Sequence of chain 1.A:
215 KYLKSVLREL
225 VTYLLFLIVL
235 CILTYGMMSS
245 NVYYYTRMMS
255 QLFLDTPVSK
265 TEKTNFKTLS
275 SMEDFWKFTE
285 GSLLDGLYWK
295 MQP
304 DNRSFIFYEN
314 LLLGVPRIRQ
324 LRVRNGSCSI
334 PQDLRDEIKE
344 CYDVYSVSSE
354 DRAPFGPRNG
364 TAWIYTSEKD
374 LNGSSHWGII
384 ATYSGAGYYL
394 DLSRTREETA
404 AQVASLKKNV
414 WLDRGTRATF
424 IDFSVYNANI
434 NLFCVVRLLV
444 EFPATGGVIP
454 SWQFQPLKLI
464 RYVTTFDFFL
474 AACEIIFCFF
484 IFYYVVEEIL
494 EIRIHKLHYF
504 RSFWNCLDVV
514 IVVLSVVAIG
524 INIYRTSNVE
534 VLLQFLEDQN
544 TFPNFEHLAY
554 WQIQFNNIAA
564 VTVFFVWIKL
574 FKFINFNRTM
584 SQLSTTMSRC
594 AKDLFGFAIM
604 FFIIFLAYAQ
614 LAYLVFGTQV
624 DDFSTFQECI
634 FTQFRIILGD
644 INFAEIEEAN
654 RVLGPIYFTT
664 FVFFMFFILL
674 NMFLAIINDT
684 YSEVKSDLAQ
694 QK

A small-molecule ligand and the protein it binds are described below.
Small molecule (SMILES): N[C@@H](CC1CCCCC1)[C@@H](O)CC(=O)O

Binding-site contacts:
Ligand atom CH contacts residue PLM1 of chain 1.O at 4.4 Å.
Ligand atom CD1 contacts residue CHS1 of chain 1.MA at 4.1 Å.
Ligand atom CG contacts residue PLM1 of chain 1.O at 4.3 Å.
Ligand atom CE1 contacts residue PLM1 of chain 1.O at 4.3 Å.
Ligand atom CD2 contacts residue CHS1 of chain 1.MA at 3.6 Å.
Ligand atom CA contacts residue PLM1 of chain 1.O at 3.8 Å.
Ligand atom CZ contacts residue PLM1 of chain 1.O at 4.2 Å.
Ligand atom CA contacts residue CHS1 of chain 1.MA at 4.3 Å.
Ligand atom N contacts residue PHE629 of chain 1.A at 4.5 Å.
Ligand atom CE2 contacts residue CHS1 of chain 1.MA at 4.1 Å.
Ligand atom CH contacts residue CHS1 of chain 1.MA at 4.3 Å.
Ligand atom N contacts residue PLM1 of chain 1.O at 2.4 Å (h-bond).
Ligand atom CE1 contacts residue TRP570 of chain 1.D at 3.9 Å (hydrophobic).
Ligand atom CG contacts residue CHS1 of chain 1.MA at 4.4 Å.
Ligand atom OXT contacts residue TYR239 of chain 1.D at 4.0 Å.
Ligand atom CE1 contacts residue CHS1 of chain 1.MA at 4.2 Å.
Ligand atom CD2 contacts residue PLM1 of chain 1.O at 4.3 Å.
Ligand atom O contacts residue TYR239 of chain 1.D at 3.9 Å.
Ligand atom CE2 contacts residue PLM1 of chain 1.O at 3.6 Å.
Ligand atom C contacts residue TYR239 of chain 1.D at 3.9 Å (hydrophobic).
Ligand atom CD1 contacts residue TRP570 of chain 1.D at 3.4 Å (hydrophobic).
Ligand atom CM contacts residue PLM1 of chain 1.O at 3.8 Å.
Ligand atom CZ contacts residue CHS1 of chain 1.MA at 3.6 Å.
Ligand atom CE1 contacts residue LEU609 of chain 1.A at 4.2 Å (hydrophobic).

Sequence of chain 1.D:
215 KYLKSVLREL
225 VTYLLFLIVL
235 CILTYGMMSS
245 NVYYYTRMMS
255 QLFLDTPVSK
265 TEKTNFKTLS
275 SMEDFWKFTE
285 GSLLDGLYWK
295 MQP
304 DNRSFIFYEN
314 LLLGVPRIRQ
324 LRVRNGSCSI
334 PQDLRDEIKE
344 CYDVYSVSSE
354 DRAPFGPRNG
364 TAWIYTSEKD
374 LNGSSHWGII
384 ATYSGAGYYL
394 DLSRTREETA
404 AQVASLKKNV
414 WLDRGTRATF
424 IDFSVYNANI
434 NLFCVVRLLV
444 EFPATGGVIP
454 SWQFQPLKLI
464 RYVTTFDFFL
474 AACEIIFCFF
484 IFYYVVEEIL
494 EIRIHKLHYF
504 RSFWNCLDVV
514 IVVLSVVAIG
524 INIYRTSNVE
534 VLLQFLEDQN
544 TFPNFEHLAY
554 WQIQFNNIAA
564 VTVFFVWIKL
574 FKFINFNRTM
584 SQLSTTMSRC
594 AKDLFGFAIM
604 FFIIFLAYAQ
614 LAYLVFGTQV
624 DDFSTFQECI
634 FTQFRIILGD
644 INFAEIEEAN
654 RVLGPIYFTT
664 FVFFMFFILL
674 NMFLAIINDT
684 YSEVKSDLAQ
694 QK